Sequence of chain 1.A:
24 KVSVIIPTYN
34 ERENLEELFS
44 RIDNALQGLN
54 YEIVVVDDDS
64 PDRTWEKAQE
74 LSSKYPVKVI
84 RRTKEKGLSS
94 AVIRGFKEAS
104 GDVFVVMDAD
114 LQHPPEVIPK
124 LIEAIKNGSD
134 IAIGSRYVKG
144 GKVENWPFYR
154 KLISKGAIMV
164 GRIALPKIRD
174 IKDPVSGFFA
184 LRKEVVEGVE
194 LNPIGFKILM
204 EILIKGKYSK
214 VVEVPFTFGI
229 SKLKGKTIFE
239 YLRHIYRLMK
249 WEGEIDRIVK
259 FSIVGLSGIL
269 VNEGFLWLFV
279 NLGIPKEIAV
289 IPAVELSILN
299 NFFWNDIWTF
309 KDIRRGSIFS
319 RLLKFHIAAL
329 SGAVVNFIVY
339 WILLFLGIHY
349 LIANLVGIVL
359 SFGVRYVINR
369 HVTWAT

Binding-site contacts:
Ligand atom C2' contacts residue ARG139 of chain 1.A at 3.5 Å.
Ligand atom C10 contacts residue ILE156 of chain 1.A at 3.4 Å (hydrophobic).
Ligand atom O1' contacts residue VAL178 of chain 1.A at 3.8 Å.
Ligand atom O3' contacts residue HIS116 of chain 1.A at 3.2 Å (h-bond).
Ligand atom OP2 contacts residue ARG153 of chain 1.A at 2.5 Å (salt-bridge).
Ligand atom O1' contacts residue ARG139 of chain 1.A at 3.5 Å (salt-bridge).
Ligand atom C1' contacts residue ARG139 of chain 1.A at 3.4 Å.
Ligand atom O2' contacts residue SER179 of chain 1.A at 3.4 Å.
Ligand atom O4' contacts residue ASP111 of chain 1.A at 3.4 Å (salt-bridge).
Ligand atom C39 contacts residue ALA167 of chain 1.A at 3.8 Å (hydrophobic).
Ligand atom C2' contacts residue LYS200 of chain 1.A at 3.4 Å.
Ligand atom C6' contacts residue GDP1 of chain 1.B at 3.3 Å.
Ligand atom C10 contacts residue ALA160 of chain 1.A at 3.6 Å (hydrophobic).
Ligand atom O2' contacts residue LYS200 of chain 1.A at 2.7 Å (salt-bridge).
Ligand atom O6' contacts residue GDP1 of chain 1.B at 3.4 Å (h-bond).
Ligand atom C7 contacts residue ILE156 of chain 1.A at 3.6 Å (hydrophobic).
Ligand atom C55 contacts residue VAL362 of chain 1.A at 3.5 Å (hydrophobic).
Ligand atom OP3 contacts residue SER157 of chain 1.A at 2.7 Å (h-bond).
Ligand atom C2' contacts residue VAL178 of chain 1.A at 3.5 Å (hydrophobic).
Ligand atom C3' contacts residue ARG139 of chain 1.A at 3.7 Å.
Ligand atom C6 contacts residue ILE236 of chain 1.A at 3.4 Å (hydrophobic).
Ligand atom OP3 contacts residue ARG139 of chain 1.A at 2.9 Å (salt-bridge).
Ligand atom C16 contacts residue MET162 of chain 1.A at 3.0 Å (hydrophobic).
Ligand atom C1' contacts residue LYS200 of chain 1.A at 2.9 Å.
Ligand atom O5' contacts residue LYS200 of chain 1.A at 2.6 Å (salt-bridge).
Ligand atom O4' contacts residue PHE221 of chain 1.A at 3.4 Å.
Ligand atom C46 contacts residue GLY361 of chain 1.A at 3.6 Å.
Ligand atom C8 contacts residue ALA160 of chain 1.A at 3.3 Å (hydrophobic).
Ligand atom C5 contacts residue ALA160 of chain 1.A at 3.5 Å (hydrophobic).
Ligand atom O1' contacts residue LYS200 of chain 1.A at 2.6 Å (salt-bridge).
Ligand atom C19 contacts residue MET162 of chain 1.A at 3.3 Å (hydrophobic).
Ligand atom O3' contacts residue GLY180 of chain 1.A at 3.1 Å (h-bond).
Ligand atom C53 contacts residue VAL362 of chain 1.A at 3.4 Å (hydrophobic).
Ligand atom C7 contacts residue ILE236 of chain 1.A at 3.4 Å (hydrophobic).
Ligand atom C41 contacts residue ALA167 of chain 1.A at 3.6 Å (hydrophobic).
Ligand atom O2' contacts residue VAL178 of chain 1.A at 2.6 Å (h-bond).
Ligand atom C39 contacts residue VAL163 of chain 1.A at 3.4 Å (hydrophobic).
Ligand atom C32 contacts residue MET162 of chain 1.A at 3.4 Å (hydrophobic).
Ligand atom O4' contacts residue HIS116 of chain 1.A at 3.5 Å (h-bond).
Ligand atom O2' contacts residue GLY180 of chain 1.A at 3.1 Å (h-bond).

The protein below binds the small molecule below.
Small molecule (SMILES): CC(C)=CCC/C(C)=C/CC/C(C)=C/CC/C(C)=C\CCC(C)=CCC/C(C)=C/CC/C(C)=C/CC/C(C)=C/CCC(C)=CCCC(C)=CCC[C@@H](C)CCOP(=O)(O)O[C@@H]1O[C@H](CO)[C@@H](O)[C@H](O)[C@@H]1O